Sequence of chain 1.C:
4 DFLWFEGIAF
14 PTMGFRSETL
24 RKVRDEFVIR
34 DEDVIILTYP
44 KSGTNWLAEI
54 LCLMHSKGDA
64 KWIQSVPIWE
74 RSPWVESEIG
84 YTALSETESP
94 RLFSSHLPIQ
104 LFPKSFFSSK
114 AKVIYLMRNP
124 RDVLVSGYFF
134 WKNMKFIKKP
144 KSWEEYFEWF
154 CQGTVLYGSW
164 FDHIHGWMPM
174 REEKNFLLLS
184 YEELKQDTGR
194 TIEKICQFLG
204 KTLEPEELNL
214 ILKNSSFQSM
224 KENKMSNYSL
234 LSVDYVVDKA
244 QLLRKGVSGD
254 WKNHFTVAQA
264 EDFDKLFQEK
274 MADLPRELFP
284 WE

A small-molecule ligand and the protein it binds are described below.
Small molecule (SMILES): Nc1ncnc2c1ncn2[C@@H]1O[C@H](COP(=O)(O)O)[C@@H](OP(=O)(O)O)[C@H]1O

Binding-site contacts:
Ligand atom C8 contacts residue LEU246 of chain 1.C at 3.5 Å (hydrophobic).
Ligand atom O5P contacts residue THR47 of chain 1.C at 2.9 Å (h-bond).
Ligand atom N6 contacts residue SER218 of chain 1.C at 3.0 Å (h-bond).
Ligand atom O5' contacts residue GLY46 of chain 1.C at 3.2 Å (h-bond).
Ligand atom O4P contacts residue GLY46 of chain 1.C at 3.1 Å (h-bond).
Ligand atom N7 contacts residue LEU246 of chain 1.C at 3.2 Å.
Ligand atom C6 contacts residue MET223 of chain 1.C at 3.0 Å (hydrophobic).
Ligand atom O6P contacts residue LYS44 of chain 1.C at 3.1 Å (salt-bridge).
Ligand atom N7 contacts residue MET223 of chain 1.C at 2.4 Å.
Ligand atom O4P contacts residue LYS44 of chain 1.C at 3.3 Å (salt-bridge).
Ligand atom O1P contacts residue LYS248 of chain 1.C at 2.9 Å (salt-bridge).
Ligand atom N6 contacts residue SER219 of chain 1.C at 3.4 Å.
Ligand atom O2' contacts residue GLY249 of chain 1.C at 3.5 Å (h-bond).
Ligand atom O2' contacts residue LEU245 of chain 1.C at 3.6 Å.
Ligand atom C5 contacts residue MET223 of chain 1.C at 2.9 Å (hydrophobic).
Ligand atom O3P contacts residue ARG247 of chain 1.C at 3.1 Å (salt-bridge).
Ligand atom O4P contacts residue SER45 of chain 1.C at 3.2 Å (h-bond).
Ligand atom C2 contacts residue GLY249 of chain 1.C at 3.4 Å.
Ligand atom O4P contacts residue THR47 of chain 1.C at 2.4 Å (h-bond).
Ligand atom O2P contacts residue SER129 of chain 1.C at 2.9 Å (h-bond).
Ligand atom N6 contacts residue PHE220 of chain 1.C at 3.1 Å (h-bond).
Ligand atom C6 contacts residue TRP49 of chain 1.C at 3.6 Å (hydrophobic).
Ligand atom N3 contacts residue TYR184 of chain 1.C at 2.7 Å (h-bond).
Ligand atom O6P contacts residue LEU245 of chain 1.C at 3.6 Å.
Ligand atom N3 contacts residue GLY249 of chain 1.C at 3.5 Å.
Ligand atom O3' contacts residue ARG121 of chain 1.C at 3.1 Å (salt-bridge).
Ligand atom C2' contacts residue LEU245 of chain 1.C at 3.3 Å (hydrophobic).
Ligand atom N6 contacts residue MET223 of chain 1.C at 2.4 Å.
Ligand atom C2 contacts residue TYR184 of chain 1.C at 3.2 Å (hydrophobic).
Ligand atom N1 contacts residue TRP49 of chain 1.C at 3.4 Å.
Ligand atom P1 contacts residue ARG121 of chain 1.C at 3.6 Å.
Ligand atom O5' contacts residue LYS44 of chain 1.C at 3.5 Å.
Ligand atom P2 contacts residue THR47 of chain 1.C at 3.2 Å.
Ligand atom O1P contacts residue GLY249 of chain 1.C at 2.8 Å (h-bond).
Ligand atom O3P contacts residue ARG121 of chain 1.C at 2.6 Å (salt-bridge).
Ligand atom N6 contacts residue TRP49 of chain 1.C at 3.3 Å (h-bond).
Ligand atom O2' contacts residue PHE220 of chain 1.C at 3.6 Å.
Ligand atom O2P contacts residue ARG247 of chain 1.C at 3.1 Å (salt-bridge).
Ligand atom O5P contacts residue ASN48 of chain 1.C at 2.8 Å (h-bond).
Ligand atom O3' contacts residue SER129 of chain 1.C at 3.6 Å (h-bond).